The protein below binds the small molecule below.
Small molecule (SMILES): CC(=O)N[C@@H]1[C@@H](O)[C@H](O)[C@@H](CO)O[C@H]1O

Binding-site contacts:
Ligand atom O5 contacts residue ASN138 of chain 3.A at 2.4 Å (h-bond).
Ligand atom N2 contacts residue ASN138 of chain 3.A at 2.8 Å (h-bond).
Ligand atom C8 contacts residue THR137 of chain 3.A at 3.9 Å.
Ligand atom C5 contacts residue ASN138 of chain 3.A at 3.6 Å.
Ligand atom C1 contacts residue ASN138 of chain 3.A at 1.4 Å.
Ligand atom C8 contacts residue LYS194 of chain 3.A at 4.4 Å.
Ligand atom C7 contacts residue ASN138 of chain 3.A at 3.6 Å.
Ligand atom C3 contacts residue ASN138 of chain 3.A at 3.6 Å.
Ligand atom C4 contacts residue ASN138 of chain 3.A at 4.1 Å.
Ligand atom C2 contacts residue ASN138 of chain 3.A at 2.4 Å.
Ligand atom C8 contacts residue ASN138 of chain 3.A at 4.3 Å.
Ligand atom O7 contacts residue ASN138 of chain 3.A at 3.9 Å.
Ligand atom C8 contacts residue CYS136 of chain 3.A at 4.0 Å (hydrophobic).

Sequence of chain 3.A:
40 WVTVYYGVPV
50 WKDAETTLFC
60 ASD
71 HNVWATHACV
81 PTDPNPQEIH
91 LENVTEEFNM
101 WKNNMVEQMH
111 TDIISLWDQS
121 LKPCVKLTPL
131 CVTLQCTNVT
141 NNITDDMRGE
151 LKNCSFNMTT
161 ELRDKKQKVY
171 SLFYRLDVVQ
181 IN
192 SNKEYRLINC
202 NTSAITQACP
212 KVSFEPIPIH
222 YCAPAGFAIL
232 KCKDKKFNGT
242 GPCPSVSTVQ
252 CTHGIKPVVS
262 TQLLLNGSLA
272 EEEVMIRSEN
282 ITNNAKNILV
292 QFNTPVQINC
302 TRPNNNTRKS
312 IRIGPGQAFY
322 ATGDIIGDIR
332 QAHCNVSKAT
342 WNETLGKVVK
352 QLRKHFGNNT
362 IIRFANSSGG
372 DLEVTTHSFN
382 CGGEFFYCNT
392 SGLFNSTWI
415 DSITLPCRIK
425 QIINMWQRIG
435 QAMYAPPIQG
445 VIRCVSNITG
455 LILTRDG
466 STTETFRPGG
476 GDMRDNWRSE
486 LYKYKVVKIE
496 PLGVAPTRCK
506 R